Sequence of chain 1.C:
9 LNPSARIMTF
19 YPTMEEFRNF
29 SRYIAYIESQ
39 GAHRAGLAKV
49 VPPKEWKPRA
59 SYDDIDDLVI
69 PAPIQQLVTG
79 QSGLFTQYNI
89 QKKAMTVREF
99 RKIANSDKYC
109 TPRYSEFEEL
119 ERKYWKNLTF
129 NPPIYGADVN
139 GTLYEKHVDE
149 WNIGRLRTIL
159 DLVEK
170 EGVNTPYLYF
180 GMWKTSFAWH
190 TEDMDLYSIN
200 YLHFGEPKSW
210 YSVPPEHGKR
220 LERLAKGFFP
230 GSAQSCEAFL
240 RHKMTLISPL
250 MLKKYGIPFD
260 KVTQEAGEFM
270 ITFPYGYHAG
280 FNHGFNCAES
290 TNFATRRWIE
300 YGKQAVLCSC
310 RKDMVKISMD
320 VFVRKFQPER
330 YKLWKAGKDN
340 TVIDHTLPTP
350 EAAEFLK

Binding-site contacts:
Ligand atom CAH contacts residue ASP192 of chain 1.C at 3.5 Å.
Ligand atom CAS contacts residue TYR133 of chain 1.C at 3.5 Å (hydrophobic).
Ligand atom CAN contacts residue PHE186 of chain 1.C at 3.8 Å (hydrophobic).
Ligand atom CAG contacts residue ASP136 of chain 1.C at 3.6 Å.
Ligand atom N contacts residue HIS189 of chain 1.C at 2.9 Å (h-bond).
Ligand atom CAA contacts residue ASN291 of chain 1.C at 3.2 Å.
Ligand atom CAB contacts residue SER289 of chain 1.C at 3.3 Å.
Ligand atom CAS contacts residue PHE186 of chain 1.C at 3.5 Å (hydrophobic).
Ligand atom CAD contacts residue TYR176 of chain 1.C at 3.7 Å (hydrophobic).
Ligand atom OAT contacts residue TYR133 of chain 1.C at 2.8 Å (h-bond).
Ligand atom OAT contacts residue TYR178 of chain 1.C at 3.1 Å.
Ligand atom N contacts residue GLU191 of chain 1.C at 3.1 Å (salt-bridge).
Ligand atom NAR contacts residue HIS277 of chain 1.C at 3.4 Å (h-bond).
Ligand atom CAQ contacts residue TRP209 of chain 1.C at 3.6 Å (hydrophobic).
Ligand atom CAQ contacts residue MN1 of chain 1.T at 3.0 Å.
Ligand atom CAA contacts residue THR290 of chain 1.C at 3.4 Å.
Ligand atom NAC contacts residue TYR178 of chain 1.C at 3.1 Å (h-bond).
Ligand atom O contacts residue TYR178 of chain 1.C at 3.6 Å.
Ligand atom CAB contacts residue TYR178 of chain 1.C at 3.7 Å (hydrophobic).
Ligand atom OAU contacts residue PHE186 of chain 1.C at 3.5 Å.
Ligand atom C contacts residue TYR178 of chain 1.C at 3.4 Å (hydrophobic).
Ligand atom CAQ contacts residue HIS277 of chain 1.C at 3.6 Å.
Ligand atom CAP contacts residue PHE186 of chain 1.C at 3.4 Å (hydrophobic).
Ligand atom OAU contacts residue LYS207 of chain 1.C at 2.8 Å (salt-bridge).
Ligand atom CAO contacts residue PHE186 of chain 1.C at 3.5 Å (hydrophobic).
Ligand atom CAQ contacts residue PHE186 of chain 1.C at 3.6 Å (hydrophobic).
Ligand atom CAA contacts residue GLU191 of chain 1.C at 3.8 Å.
Ligand atom OAU contacts residue TYR133 of chain 1.C at 3.2 Å (h-bond).
Ligand atom CAD contacts residue TYR178 of chain 1.C at 3.2 Å (hydrophobic).
Ligand atom CAM contacts residue HIS189 of chain 1.C at 3.5 Å.
Ligand atom CA contacts residue GLU191 of chain 1.C at 3.0 Å.
Ligand atom CAL contacts residue MN1 of chain 1.T at 3.0 Å.
Ligand atom CAL contacts residue HIS189 of chain 1.C at 3.1 Å.
Ligand atom CAP contacts residue TRP209 of chain 1.C at 3.8 Å (hydrophobic).
Ligand atom NAR contacts residue HIS189 of chain 1.C at 3.2 Å (h-bond).
Ligand atom CA contacts residue MN1 of chain 1.T at 3.1 Å.
Ligand atom CAM contacts residue MN1 of chain 1.T at 2.9 Å.
Ligand atom NAR contacts residue MN1 of chain 1.T at 2.0 Å.
Ligand atom N contacts residue MN1 of chain 1.T at 2.3 Å.
Ligand atom O contacts residue LYS242 of chain 1.C at 2.8 Å (salt-bridge).

This small molecule binds to this protein.
Small molecule (SMILES): CCN(/C=C/N(C)C)C(=O)CNCc1cc(C(=O)O)ccn1